Binding-site contacts:
Ligand atom C contacts residue GLN97 of chain 2.A at 3.9 Å.
Ligand atom C contacts residue PHE119 of chain 2.A at 4.1 Å (hydrophobic).
Ligand atom CA contacts residue THR172 of chain 2.A at 4.1 Å.
Ligand atom O contacts residue GLN97 of chain 2.A at 3.1 Å (h-bond).
Ligand atom CA contacts residue LYS99 of chain 2.A at 4.4 Å.
Ligand atom C5 contacts residue PHE119 of chain 2.A at 4.4 Å (hydrophobic).
Ligand atom N contacts residue THR172 of chain 2.A at 3.1 Å (h-bond).
Ligand atom C5 contacts residue TRP111 of chain 2.A at 4.2 Å (hydrophobic).
Ligand atom C3 contacts residue TRP120 of chain 2.A at 4.3 Å (hydrophobic).
Ligand atom C4 contacts residue PHE119 of chain 2.A at 3.8 Å (hydrophobic).
Ligand atom C4 contacts residue HIS114 of chain 2.A at 3.9 Å.
Ligand atom C contacts residue ARG246 of chain 2.A at 3.7 Å.
Ligand atom C4 contacts residue ASP116 of chain 2.A at 3.2 Å.
Ligand atom OXT contacts residue ARG246 of chain 2.A at 3.5 Å (salt-bridge).
Ligand atom C5 contacts residue LEU177 of chain 2.A at 4.1 Å (hydrophobic).
Ligand atom O contacts residue PHE119 of chain 2.A at 4.2 Å.
Ligand atom C5 contacts residue THR172 of chain 2.A at 3.3 Å.
Ligand atom OXT contacts residue THR172 of chain 2.A at 3.2 Å (h-bond).
Ligand atom C3 contacts residue LYS99 of chain 2.A at 4.3 Å.
Ligand atom C4 contacts residue THR172 of chain 2.A at 4.5 Å.
Ligand atom CA contacts residue GLN97 of chain 2.A at 3.5 Å.
Ligand atom C5 contacts residue ASP116 of chain 2.A at 4.4 Å.
Ligand atom C contacts residue THR172 of chain 2.A at 4.0 Å.
Ligand atom O2 contacts residue GLN97 of chain 2.A at 3.7 Å.
Ligand atom O contacts residue ARG246 of chain 2.A at 3.0 Å (salt-bridge).
Ligand atom C3 contacts residue ASP116 of chain 2.A at 3.1 Å.
Ligand atom C5 contacts residue HIS114 of chain 2.A at 4.3 Å.
Ligand atom O2 contacts residue ASP116 of chain 2.A at 2.7 Å (salt-bridge).
Ligand atom OXT contacts residue PHE119 of chain 2.A at 3.2 Å.
Ligand atom C contacts residue TRP120 of chain 2.A at 4.1 Å (hydrophobic).
Ligand atom C3 contacts residue GLN97 of chain 2.A at 4.0 Å.
Ligand atom O contacts residue TRP120 of chain 2.A at 3.1 Å (h-bond).
Ligand atom O2 contacts residue TRP120 of chain 2.A at 4.3 Å.
Ligand atom O2 contacts residue LYS99 of chain 2.A at 3.2 Å (salt-bridge).

Sequence of chain 2.A:
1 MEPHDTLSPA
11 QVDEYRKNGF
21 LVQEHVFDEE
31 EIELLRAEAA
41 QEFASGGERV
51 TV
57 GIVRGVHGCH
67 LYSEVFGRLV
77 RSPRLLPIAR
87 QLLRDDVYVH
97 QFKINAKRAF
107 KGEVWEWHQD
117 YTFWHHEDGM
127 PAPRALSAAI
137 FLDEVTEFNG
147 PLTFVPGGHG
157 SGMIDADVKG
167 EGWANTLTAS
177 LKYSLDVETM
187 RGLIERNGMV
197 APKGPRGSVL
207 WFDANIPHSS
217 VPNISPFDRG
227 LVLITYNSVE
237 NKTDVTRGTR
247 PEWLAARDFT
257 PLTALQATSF

A protein and the small-molecule ligand that binds it are described below.
Small molecule (SMILES): O=C(O)[C@H]1NCC[C@@H]1O